Sequence of chain 1.D:
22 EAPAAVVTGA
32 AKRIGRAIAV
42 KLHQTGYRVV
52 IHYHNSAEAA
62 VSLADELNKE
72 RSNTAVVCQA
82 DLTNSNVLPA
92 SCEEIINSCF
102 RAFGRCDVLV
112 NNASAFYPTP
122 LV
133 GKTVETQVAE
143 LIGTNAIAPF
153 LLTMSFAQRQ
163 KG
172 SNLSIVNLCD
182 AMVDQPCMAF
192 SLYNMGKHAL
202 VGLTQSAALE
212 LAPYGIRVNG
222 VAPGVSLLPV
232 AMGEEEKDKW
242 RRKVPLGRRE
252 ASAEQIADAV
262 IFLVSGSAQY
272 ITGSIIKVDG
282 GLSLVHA

A small-molecule ligand and the protein it binds are described below.
Small molecule (SMILES): Cc1ccc(Sc2cc(N)nc(N)n2)cc1

Binding-site contacts:
Ligand atom CAA contacts residue LEU229 of chain 1.D at 3.5 Å (hydrophobic).
Ligand atom CAE contacts residue LEU229 of chain 1.D at 3.3 Å (hydrophobic).
Ligand atom CAO contacts residue D1D1 of chain 1.EA at 2.6 Å.
Ligand atom CAD contacts residue PRO230 of chain 1.D at 3.4 Å (hydrophobic).
Ligand atom CAL contacts residue LEU229 of chain 1.D at 3.6 Å (hydrophobic).
Ligand atom C5 contacts residue NAP1 of chain 1.BA at 3.6 Å.
Ligand atom CAE contacts residue D1D1 of chain 1.EA at 2.4 Å.
Ligand atom CAD contacts residue D1D1 of chain 1.EA at 0.8 Å.
Ligand atom NAB contacts residue D1D1 of chain 1.EA at 2.9 Å (h-bond).
Ligand atom NAB contacts residue PHE117 of chain 1.D at 3.7 Å.
Ligand atom C6 contacts residue PHE117 of chain 1.D at 3.5 Å (hydrophobic).
Ligand atom CAL contacts residue D1D1 of chain 1.EA at 1.5 Å.
Ligand atom CAF contacts residue PHE117 of chain 1.D at 3.3 Å (hydrophobic).
Ligand atom C6 contacts residue D1D1 of chain 1.EA at 3.6 Å.
Ligand atom SAK contacts residue NAP1 of chain 1.BA at 3.6 Å.
Ligand atom NAC contacts residue SER115 of chain 1.D at 3.0 Å (h-bond).
Ligand atom CAA contacts residue D1D1 of chain 1.EA at 0.8 Å.
Ligand atom CAG contacts residue NAP1 of chain 1.BA at 3.0 Å.
Ligand atom N3 contacts residue NAP1 of chain 1.BA at 3.1 Å (h-bond).
Ligand atom NAB contacts residue ASP181 of chain 1.D at 3.6 Å (salt-bridge).
Ligand atom C2 contacts residue PHE117 of chain 1.D at 3.4 Å (hydrophobic).
Ligand atom NAB contacts residue TYR194 of chain 1.D at 2.8 Å (h-bond).
Ligand atom CAO contacts residue PRO230 of chain 1.D at 3.3 Å (hydrophobic).
Ligand atom N1 contacts residue PHE117 of chain 1.D at 3.7 Å.
Ligand atom C5 contacts residue D1D1 of chain 1.EA at 3.4 Å.
Ligand atom CAF contacts residue PRO230 of chain 1.D at 2.9 Å (hydrophobic).
Ligand atom CAG contacts residue D1D1 of chain 1.EA at 2.7 Å.
Ligand atom N1 contacts residue NAP1 of chain 1.BA at 2.8 Å (h-bond).
Ligand atom CAG contacts residue LEU228 of chain 1.D at 3.3 Å (hydrophobic).
Ligand atom CAF contacts residue D1D1 of chain 1.EA at 2.1 Å.
Ligand atom CAG contacts residue PRO230 of chain 1.D at 3.5 Å (hydrophobic).
Ligand atom C2 contacts residue NAP1 of chain 1.BA at 3.4 Å.
Ligand atom NAB contacts residue NAP1 of chain 1.BA at 3.4 Å.
Ligand atom CAA contacts residue TRP241 of chain 1.D at 3.7 Å (hydrophobic).
Ligand atom NAC contacts residue NAP1 of chain 1.BA at 3.1 Å (h-bond).
Ligand atom CAA contacts residue VAL226 of chain 1.D at 3.7 Å (hydrophobic).
Ligand atom CAE contacts residue NAP1 of chain 1.BA at 3.4 Å.
Ligand atom NAC contacts residue PHE117 of chain 1.D at 3.5 Å.
Ligand atom SAK contacts residue ARG34 of chain 1.D at 3.5 Å (salt-bridge).
Ligand atom C6 contacts residue NAP1 of chain 1.BA at 3.6 Å.